The small molecule below binds the protein below.
Small molecule (SMILES): O=c1ccn([C@@H]2O[C@H](CO[P](=O)(O)O[C@H]3[C@@H](O)[C@H](n4ccc(=O)[nH]c4=O)O[C@@H]3CO[P](=O)(O)O[C@H]3[C@@H](O)[C@H](n4ccc(=O)[nH]c4=O)O[C@@H]3CO[P](=O)(O)O[C@H]3[C@@H](O)[C@H](n4ccc(=O)[nH]c4=O)O[C@@H]3COP(=O)=O)[C@@H](O)[C@H]2O)c(=O)[nH]1

Sequence of chain 56.A:
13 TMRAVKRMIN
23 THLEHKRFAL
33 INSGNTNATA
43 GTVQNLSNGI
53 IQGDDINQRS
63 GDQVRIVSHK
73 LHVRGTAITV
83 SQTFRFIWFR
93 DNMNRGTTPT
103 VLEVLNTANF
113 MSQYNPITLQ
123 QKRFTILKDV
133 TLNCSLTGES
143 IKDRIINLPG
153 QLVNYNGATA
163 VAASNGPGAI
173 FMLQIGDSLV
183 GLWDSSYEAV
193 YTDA

Binding-site contacts:
Ligand atom P contacts residue ARG19 of chain 56.A at 2.8 Å.
Ligand atom O2 contacts residue A3 of chain 56.B at 3.2 Å.
Ligand atom N3 contacts residue A3 of chain 56.B at 2.8 Å (h-bond).
Ligand atom C3' contacts residue ARG15 of chain 56.A at 3.8 Å.
Ligand atom OP1 contacts residue ARG15 of chain 56.A at 2.5 Å.
Ligand atom C1' contacts residue ARG19 of chain 56.A at 4.3 Å.
Ligand atom N3 contacts residue A1 of chain 56.B at 2.7 Å (h-bond).
Ligand atom O2 contacts residue A2 of chain 56.B at 3.7 Å.
Ligand atom C6 contacts residue ARG19 of chain 56.A at 2.7 Å.
Ligand atom C4 contacts residue A3 of chain 56.B at 3.6 Å.
Ligand atom O4 contacts residue A3 of chain 56.B at 2.8 Å (h-bond).
Ligand atom C4' contacts residue ARG15 of chain 56.A at 3.3 Å.
Ligand atom P contacts residue ARG15 of chain 56.A at 3.1 Å.
Ligand atom O4' contacts residue ARG19 of chain 56.A at 3.9 Å.
Ligand atom C4 contacts residue A1 of chain 56.B at 3.4 Å.
Ligand atom C2 contacts residue A2 of chain 56.B at 3.9 Å.
Ligand atom OP1 contacts residue ARG19 of chain 56.A at 4.1 Å.
Ligand atom N1 contacts residue ARG19 of chain 56.A at 3.9 Å.
Ligand atom C5' contacts residue ARG15 of chain 56.A at 2.5 Å.
Ligand atom O4 contacts residue A1 of chain 56.B at 3.0 Å (h-bond).
Ligand atom OP1 contacts residue LYS18 of chain 56.A at 3.7 Å.
Ligand atom C2 contacts residue A3 of chain 56.B at 3.5 Å.
Ligand atom O5' contacts residue ARG19 of chain 56.A at 2.1 Å (salt-bridge).
Ligand atom O5' contacts residue ARG15 of chain 56.A at 3.6 Å.
Ligand atom C4 contacts residue ARG19 of chain 56.A at 3.9 Å.
Ligand atom C4' contacts residue ARG19 of chain 56.A at 3.7 Å.
Ligand atom O2 contacts residue A1 of chain 56.B at 2.7 Å (h-bond).
Ligand atom OP2 contacts residue ALA16 of chain 56.A at 4.1 Å.
Ligand atom OP1 contacts residue MET14 of chain 56.A at 3.8 Å.
Ligand atom C2 contacts residue A1 of chain 56.B at 3.1 Å.
Ligand atom C2' contacts residue ARG19 of chain 56.A at 3.6 Å.
Ligand atom N3 contacts residue A2 of chain 56.B at 3.7 Å.
Ligand atom C5 contacts residue ARG19 of chain 56.A at 2.9 Å.
Ligand atom C3' contacts residue ARG19 of chain 56.A at 3.4 Å.
Ligand atom OP2 contacts residue ARG19 of chain 56.A at 2.1 Å (salt-bridge).
Ligand atom O3' contacts residue ARG15 of chain 56.A at 3.1 Å (salt-bridge).
Ligand atom O3' contacts residue ARG19 of chain 56.A at 3.6 Å (salt-bridge).
Ligand atom OP2 contacts residue ARG15 of chain 56.A at 2.5 Å.
Ligand atom N1 contacts residue A3 of chain 56.B at 4.3 Å.
Ligand atom C5' contacts residue ARG19 of chain 56.A at 3.2 Å.